A protein and the small-molecule ligand that binds it are described below.
Small molecule (SMILES): C[C@@H]1C[C@H](O)[C@@]2(C)C(C(=O)O)=CCC[C@@H]2[C@@]1(C)CCc1ccoc1

Sequence of chain 1.A:
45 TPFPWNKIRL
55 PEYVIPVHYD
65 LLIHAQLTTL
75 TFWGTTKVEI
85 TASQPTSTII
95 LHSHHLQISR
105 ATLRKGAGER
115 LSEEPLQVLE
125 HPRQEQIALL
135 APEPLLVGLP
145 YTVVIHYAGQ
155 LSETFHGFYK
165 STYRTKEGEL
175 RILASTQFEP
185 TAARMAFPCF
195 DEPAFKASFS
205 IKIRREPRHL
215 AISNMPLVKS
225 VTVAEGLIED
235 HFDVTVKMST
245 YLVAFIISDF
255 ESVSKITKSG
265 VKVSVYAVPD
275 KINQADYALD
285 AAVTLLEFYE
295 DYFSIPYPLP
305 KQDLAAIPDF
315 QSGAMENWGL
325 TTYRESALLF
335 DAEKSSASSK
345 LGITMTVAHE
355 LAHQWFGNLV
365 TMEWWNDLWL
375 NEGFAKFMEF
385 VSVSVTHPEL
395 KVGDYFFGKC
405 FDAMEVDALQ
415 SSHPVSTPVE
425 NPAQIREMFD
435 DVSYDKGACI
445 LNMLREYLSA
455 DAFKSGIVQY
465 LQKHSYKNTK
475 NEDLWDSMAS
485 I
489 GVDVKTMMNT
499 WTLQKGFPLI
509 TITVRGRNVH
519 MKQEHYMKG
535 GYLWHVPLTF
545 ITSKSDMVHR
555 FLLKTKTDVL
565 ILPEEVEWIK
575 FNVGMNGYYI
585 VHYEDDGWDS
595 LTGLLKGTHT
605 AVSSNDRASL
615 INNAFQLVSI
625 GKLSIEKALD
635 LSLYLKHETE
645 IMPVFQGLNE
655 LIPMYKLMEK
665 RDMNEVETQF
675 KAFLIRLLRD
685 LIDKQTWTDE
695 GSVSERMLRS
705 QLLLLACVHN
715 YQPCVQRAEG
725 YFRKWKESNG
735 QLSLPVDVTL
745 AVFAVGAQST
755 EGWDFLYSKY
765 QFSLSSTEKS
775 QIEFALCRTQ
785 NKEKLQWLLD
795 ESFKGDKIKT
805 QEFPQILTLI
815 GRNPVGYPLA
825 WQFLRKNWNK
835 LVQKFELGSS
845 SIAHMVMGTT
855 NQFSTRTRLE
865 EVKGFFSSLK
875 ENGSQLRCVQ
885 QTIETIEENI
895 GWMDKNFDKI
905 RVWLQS

Binding-site contacts:
Ligand atom C18 contacts residue LEU652 of chain 1.A at 3.7 Å (hydrophobic).
Ligand atom C17 contacts residue LEU652 of chain 1.A at 4.0 Å (hydrophobic).
Ligand atom C5 contacts residue PHE778 of chain 1.A at 3.9 Å (hydrophobic).
Ligand atom C19 contacts residue PHE649 of chain 1.A at 4.2 Å (hydrophobic).
Ligand atom C9 contacts residue VAL712 of chain 1.A at 4.2 Å (hydrophobic).
Ligand atom C11 contacts residue ARG782 of chain 1.A at 3.9 Å.
Ligand atom C7 contacts residue GLN705 of chain 1.A at 4.2 Å.
Ligand atom O1 contacts residue HIS713 of chain 1.A at 4.0 Å.
Ligand atom C15 contacts residue GLN705 of chain 1.A at 4.2 Å.
Ligand atom C18 contacts residue GLN705 of chain 1.A at 4.1 Å.
Ligand atom C18 contacts residue PHE649 of chain 1.A at 3.4 Å (hydrophobic).
Ligand atom O1 contacts residue VAL712 of chain 1.A at 4.2 Å.
Ligand atom O2 contacts residue LYS660 of chain 1.A at 2.7 Å (salt-bridge).
Ligand atom C10 contacts residue TYR659 of chain 1.A at 3.9 Å (hydrophobic).
Ligand atom C8 contacts residue TYR659 of chain 1.A at 4.4 Å (hydrophobic).
Ligand atom C14 contacts residue GLN705 of chain 1.A at 3.4 Å.
Ligand atom C8 contacts residue LEU709 of chain 1.A at 4.0 Å (hydrophobic).
Ligand atom C19 contacts residue LEU652 of chain 1.A at 3.6 Å (hydrophobic).
Ligand atom O2 contacts residue ARG782 of chain 1.A at 3.1 Å (salt-bridge).
Ligand atom C8 contacts residue ILE656 of chain 1.A at 4.3 Å (hydrophobic).
Ligand atom C19 contacts residue ASN653 of chain 1.A at 3.3 Å.
Ligand atom O3 contacts residue PHE649 of chain 1.A at 3.5 Å.
Ligand atom O3 contacts residue ASN653 of chain 1.A at 3.7 Å.
Ligand atom C11 contacts residue TYR659 of chain 1.A at 3.6 Å (hydrophobic).
Ligand atom C9 contacts residue TYR659 of chain 1.A at 3.5 Å (hydrophobic).
Ligand atom C15 contacts residue ILE656 of chain 1.A at 3.6 Å (hydrophobic).
Ligand atom C16 contacts residue ILE656 of chain 1.A at 4.2 Å (hydrophobic).
Ligand atom C16 contacts residue GLN705 of chain 1.A at 4.1 Å.
Ligand atom C17 contacts residue GLN705 of chain 1.A at 3.3 Å.
Ligand atom C11 contacts residue LYS660 of chain 1.A at 3.6 Å.
Ligand atom O1 contacts residue ARG782 of chain 1.A at 4.3 Å.
Ligand atom C16 contacts residue LEU652 of chain 1.A at 4.2 Å (hydrophobic).
Ligand atom C7 contacts residue LEU708 of chain 1.A at 3.9 Å (hydrophobic).
Ligand atom C5 contacts residue ARG782 of chain 1.A at 4.0 Å.
Ligand atom O contacts residue ARG816 of chain 1.A at 4.0 Å.
Ligand atom O1 contacts residue LYS660 of chain 1.A at 3.8 Å.
Ligand atom O3 contacts residue LEU652 of chain 1.A at 3.8 Å.
Ligand atom O1 contacts residue TYR659 of chain 1.A at 2.6 Å (h-bond).
Ligand atom O contacts residue LYS660 of chain 1.A at 4.0 Å.
Ligand atom C13 contacts residue GLN705 of chain 1.A at 4.2 Å.